Sequence of chain 1.G:
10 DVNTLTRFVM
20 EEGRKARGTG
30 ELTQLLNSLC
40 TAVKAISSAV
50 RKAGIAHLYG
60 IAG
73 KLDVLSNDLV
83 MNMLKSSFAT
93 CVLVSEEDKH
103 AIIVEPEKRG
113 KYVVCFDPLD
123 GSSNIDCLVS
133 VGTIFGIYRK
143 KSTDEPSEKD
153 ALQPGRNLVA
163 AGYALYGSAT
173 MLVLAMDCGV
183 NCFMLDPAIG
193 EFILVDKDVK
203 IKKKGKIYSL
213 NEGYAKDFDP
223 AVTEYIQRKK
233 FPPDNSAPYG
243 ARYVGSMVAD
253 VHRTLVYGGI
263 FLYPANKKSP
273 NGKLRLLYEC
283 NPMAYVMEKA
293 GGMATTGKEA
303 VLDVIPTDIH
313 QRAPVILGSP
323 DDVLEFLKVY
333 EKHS

Sequence of chain 1.E:
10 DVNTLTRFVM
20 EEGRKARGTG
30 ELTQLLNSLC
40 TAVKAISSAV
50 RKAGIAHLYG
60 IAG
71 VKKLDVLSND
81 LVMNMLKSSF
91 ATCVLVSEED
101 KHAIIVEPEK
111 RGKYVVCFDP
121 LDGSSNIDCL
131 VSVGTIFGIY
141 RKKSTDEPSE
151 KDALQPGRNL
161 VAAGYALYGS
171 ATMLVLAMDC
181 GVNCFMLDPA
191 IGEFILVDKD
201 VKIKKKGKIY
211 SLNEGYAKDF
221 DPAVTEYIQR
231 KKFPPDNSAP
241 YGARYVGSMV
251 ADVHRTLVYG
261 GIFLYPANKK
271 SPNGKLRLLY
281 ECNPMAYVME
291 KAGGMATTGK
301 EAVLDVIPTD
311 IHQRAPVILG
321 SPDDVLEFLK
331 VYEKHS

A small-molecule ligand and the protein it binds are described below.
Small molecule (SMILES): O=C(Nc1ncc(Br)s1)NS(=O)(=O)c1csc2ccccc12

Binding-site contacts:
Ligand atom N3 contacts residue GLY29 of chain 1.E at 3.1 Å (h-bond).
Ligand atom O17 contacts residue GLY29 of chain 1.E at 3.2 Å.
Ligand atom C8 contacts residue GLY22 of chain 1.E at 3.6 Å.
Ligand atom C11 contacts residue 9671 of chain 1.O at 3.7 Å.
Ligand atom S12 contacts residue VAL18 of chain 1.E at 3.6 Å (h-bond).
Ligand atom O15 contacts residue GLY29 of chain 1.E at 3.2 Å.
Ligand atom N9 contacts residue GLY29 of chain 1.E at 3.3 Å (h-bond).
Ligand atom C22 contacts residue ALA25 of chain 1.E at 3.8 Å (hydrophobic).
Ligand atom N3 contacts residue GLY27 of chain 1.E at 3.1 Å.
Ligand atom O17 contacts residue GLY22 of chain 1.E at 3.8 Å.
Ligand atom O17 contacts residue THR32 of chain 1.E at 2.6 Å (h-bond).
Ligand atom N3 contacts residue THR28 of chain 1.E at 3.6 Å (h-bond).
Ligand atom C6 contacts residue GLY22 of chain 1.E at 3.6 Å.
Ligand atom C21 contacts residue ALA25 of chain 1.E at 3.4 Å (hydrophobic).
Ligand atom C11 contacts residue ARG23 of chain 1.E at 3.6 Å.
Ligand atom C16 contacts residue GLY22 of chain 1.E at 3.8 Å.
Ligand atom BR18 contacts residue MET19 of chain 1.E at 3.8 Å.
Ligand atom N9 contacts residue GLY22 of chain 1.E at 3.6 Å (h-bond).
Ligand atom C6 contacts residue THR32 of chain 1.E at 3.9 Å.
Ligand atom C7 contacts residue GLY22 of chain 1.E at 3.9 Å.
Ligand atom C6 contacts residue GLY27 of chain 1.E at 3.7 Å.
Ligand atom O14 contacts residue GLY27 of chain 1.E at 3.6 Å.
Ligand atom N10 contacts residue ARG23 of chain 1.E at 3.8 Å.
Ligand atom C13 contacts residue ARG23 of chain 1.E at 3.5 Å.
Ligand atom O15 contacts residue LEU31 of chain 1.E at 3.0 Å (h-bond).
Ligand atom C13 contacts residue THR28 of chain 1.G at 3.6 Å.
Ligand atom C13 contacts residue 9671 of chain 1.O at 3.5 Å.
Ligand atom C2 contacts residue GLY22 of chain 1.E at 3.6 Å.
Ligand atom C7 contacts residue VAL18 of chain 1.E at 3.8 Å (hydrophobic).
Ligand atom N9 contacts residue GLY27 of chain 1.E at 2.9 Å (h-bond).
Ligand atom N10 contacts residue 9671 of chain 1.O at 3.5 Å.
Ligand atom O15 contacts residue GLU30 of chain 1.E at 3.5 Å (salt-bridge).
Ligand atom C6 contacts residue GLY29 of chain 1.E at 3.1 Å.
Ligand atom C7 contacts residue THR32 of chain 1.E at 3.3 Å.
Ligand atom N3 contacts residue GLY22 of chain 1.E at 3.8 Å.
Ligand atom N10 contacts residue GLY27 of chain 1.E at 3.9 Å.
Ligand atom O15 contacts residue THR32 of chain 1.E at 3.1 Å (h-bond).
Ligand atom S1 contacts residue GLY29 of chain 1.E at 3.8 Å.
Ligand atom C4 contacts residue GLY27 of chain 1.E at 3.8 Å.
Ligand atom BR18 contacts residue GLY29 of chain 1.G at 3.7 Å.